This small molecule binds to this protein.
Small molecule (SMILES): CO[C@H]1O[C@H](CO)[C@@H](O)[C@H](O)[C@@H]1O

Binding-site contacts:
Ligand atom C3 contacts residue ASN135 of chain 3.N at 3.3 Å.
Ligand atom C2 contacts residue ILE13 of chain 3.N at 3.9 Å (hydrophobic).
Ligand atom O4 contacts residue ILE52 of chain 3.N at 3.3 Å.
Ligand atom O4 contacts residue ASP54 of chain 3.N at 2.9 Å (salt-bridge).
Ligand atom O2 contacts residue ASN133 of chain 3.N at 4.2 Å.
Ligand atom O3 contacts residue ASP140 of chain 3.N at 2.9 Å (salt-bridge).
Ligand atom C6 contacts residue TYR48 of chain 3.N at 3.5 Å (hydrophobic).
Ligand atom O1 contacts residue TYR48 of chain 3.N at 4.2 Å.
Ligand atom C1 contacts residue PHE1 of chain 3.N at 3.5 Å (hydrophobic).
Ligand atom C1 contacts residue ILE13 of chain 3.N at 4.0 Å (hydrophobic).
Ligand atom O6 contacts residue ASN46 of chain 3.N at 2.7 Å (h-bond).
Ligand atom O2 contacts residue PHE142 of chain 3.N at 4.0 Å.
Ligand atom O3 contacts residue ASN135 of chain 3.N at 2.6 Å (h-bond).
Ligand atom C3 contacts residue ASP140 of chain 3.N at 3.5 Å.
Ligand atom O5 contacts residue ASP47 of chain 3.N at 3.7 Å.
Ligand atom O2 contacts residue PHE1 of chain 3.N at 2.9 Å (h-bond).
Ligand atom O5 contacts residue PHE1 of chain 3.N at 2.8 Å (h-bond).
Ligand atom C4 contacts residue ASN135 of chain 3.N at 3.5 Å.
Ligand atom C4 contacts residue PHE1 of chain 3.N at 3.7 Å (hydrophobic).
Ligand atom C4 contacts residue ASP54 of chain 3.N at 3.2 Å.
Ligand atom O6 contacts residue TYR48 of chain 3.N at 3.8 Å.
Ligand atom C2 contacts residue ASP140 of chain 3.N at 3.7 Å.
Ligand atom C5 contacts residue ASP54 of chain 3.N at 4.1 Å.
Ligand atom O5 contacts residue TYR48 of chain 3.N at 4.1 Å.
Ligand atom C5 contacts residue ILE52 of chain 3.N at 4.2 Å (hydrophobic).
Ligand atom C6 contacts residue ILE52 of chain 3.N at 4.3 Å (hydrophobic).
Ligand atom C2 contacts residue PHE1 of chain 3.N at 3.7 Å (hydrophobic).
Ligand atom O6 contacts residue PHE1 of chain 3.N at 2.8 Å (h-bond).
Ligand atom C6 contacts residue ASN46 of chain 3.N at 3.3 Å.
Ligand atom C6 contacts residue ASP47 of chain 3.N at 3.8 Å.
Ligand atom O6 contacts residue ASP47 of chain 3.N at 2.9 Å (salt-bridge).
Ligand atom C5 contacts residue TYR48 of chain 3.N at 4.2 Å (hydrophobic).
Ligand atom O2 contacts residue ILE13 of chain 3.N at 3.4 Å.
Ligand atom O6 contacts residue ASP54 of chain 3.N at 3.5 Å (salt-bridge).
Ligand atom O3 contacts residue ASN133 of chain 3.N at 4.2 Å.
Ligand atom O4 contacts residue ASN135 of chain 3.N at 2.6 Å (h-bond).
Ligand atom C7 contacts residue TYR48 of chain 3.N at 3.2 Å (hydrophobic).
Ligand atom C6 contacts residue PHE1 of chain 3.N at 3.8 Å (hydrophobic).
Ligand atom C5 contacts residue PHE1 of chain 3.N at 3.6 Å (hydrophobic).
Ligand atom C6 contacts residue ASP54 of chain 3.N at 3.7 Å.

Sequence of chain 3.N:
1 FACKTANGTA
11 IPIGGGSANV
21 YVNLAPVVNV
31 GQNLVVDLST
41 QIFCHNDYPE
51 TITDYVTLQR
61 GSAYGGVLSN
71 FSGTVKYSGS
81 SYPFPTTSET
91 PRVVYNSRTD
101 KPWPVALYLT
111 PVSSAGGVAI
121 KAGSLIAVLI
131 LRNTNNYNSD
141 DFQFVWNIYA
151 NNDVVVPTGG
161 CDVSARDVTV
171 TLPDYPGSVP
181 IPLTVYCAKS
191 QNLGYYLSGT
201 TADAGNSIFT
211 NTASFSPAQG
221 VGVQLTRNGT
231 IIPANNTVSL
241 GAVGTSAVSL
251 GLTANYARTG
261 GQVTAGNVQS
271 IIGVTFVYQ